Sequence of chain 4.A:
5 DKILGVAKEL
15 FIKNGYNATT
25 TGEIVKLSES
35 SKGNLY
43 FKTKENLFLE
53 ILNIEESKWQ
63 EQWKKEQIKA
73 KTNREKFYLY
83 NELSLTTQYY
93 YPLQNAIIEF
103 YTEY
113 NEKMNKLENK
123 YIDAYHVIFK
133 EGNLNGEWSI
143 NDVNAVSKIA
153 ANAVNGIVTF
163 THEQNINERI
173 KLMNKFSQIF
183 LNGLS

Sequence of chain 4.C:
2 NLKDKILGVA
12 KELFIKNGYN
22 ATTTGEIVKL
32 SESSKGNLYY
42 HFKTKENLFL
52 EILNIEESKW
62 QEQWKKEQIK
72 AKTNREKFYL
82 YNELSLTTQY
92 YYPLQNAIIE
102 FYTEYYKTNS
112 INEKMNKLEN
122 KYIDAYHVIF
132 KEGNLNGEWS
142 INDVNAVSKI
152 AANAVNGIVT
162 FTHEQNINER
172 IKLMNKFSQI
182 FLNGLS

Binding-site contacts:
Ligand atom C22 contacts residue LEU54 of chain 4.C at 3.7 Å (hydrophobic).
Ligand atom C10 contacts residue TRP61 of chain 4.C at 3.8 Å (hydrophobic).
Ligand atom N1 contacts residue TYR103 of chain 4.C at 3.7 Å.
Ligand atom C27 contacts residue TYR103 of chain 4.C at 3.7 Å (hydrophobic).
Ligand atom C19 contacts residue TRP61 of chain 4.C at 3.8 Å (hydrophobic).
Ligand atom C7 contacts residue TYR103 of chain 4.C at 3.3 Å (hydrophobic).
Ligand atom C29 contacts residue TYR93 of chain 4.C at 3.0 Å (hydrophobic).
Ligand atom N4 contacts residue TYR103 of chain 4.C at 3.1 Å.
Ligand atom C8 contacts residue PHE162 of chain 4.A at 3.8 Å (hydrophobic).
Ligand atom C19 contacts residue GLU57 of chain 4.C at 3.7 Å.
Ligand atom C2 contacts residue ILE99 of chain 4.C at 3.9 Å (hydrophobic).
Ligand atom C14 contacts residue THR89 of chain 4.C at 3.8 Å.
Ligand atom C9 contacts residue TYR103 of chain 4.C at 3.4 Å (hydrophobic).
Ligand atom C14 contacts residue TRP61 of chain 4.C at 3.6 Å (hydrophobic).
Ligand atom C27 contacts residue MET116 of chain 4.C at 3.3 Å (hydrophobic).
Ligand atom C13 contacts residue TYR93 of chain 4.C at 3.7 Å (hydrophobic).
Ligand atom N4 contacts residue THR161 of chain 4.A at 3.5 Å (h-bond).
Ligand atom C5 contacts residue PHE162 of chain 4.A at 3.8 Å (hydrophobic).
Ligand atom C13 contacts residue TRP61 of chain 4.C at 3.9 Å (hydrophobic).
Ligand atom C19 contacts residue GLU58 of chain 4.C at 3.7 Å.
Ligand atom C26 contacts residue MET116 of chain 4.C at 3.4 Å (hydrophobic).
Ligand atom C29 contacts residue GLU57 of chain 4.C at 3.2 Å.
Ligand atom C28 contacts residue GLU120 of chain 4.C at 3.9 Å.
Ligand atom C5 contacts residue TYR103 of chain 4.C at 3.7 Å (hydrophobic).
Ligand atom C16 contacts residue GLN90 of chain 4.C at 3.6 Å.
Ligand atom N2 contacts residue TRP61 of chain 4.C at 3.8 Å.
Ligand atom C30 contacts residue TYR103 of chain 4.C at 3.8 Å (hydrophobic).
Ligand atom C12 contacts residue TYR93 of chain 4.C at 3.8 Å (hydrophobic).
Ligand atom C21 contacts residue LEU54 of chain 4.C at 3.7 Å (hydrophobic).
Ligand atom C12 contacts residue TRP61 of chain 4.C at 3.8 Å (hydrophobic).
Ligand atom C8 contacts residue TYR103 of chain 4.C at 3.1 Å (hydrophobic).
Ligand atom C9 contacts residue PHE162 of chain 4.A at 3.7 Å (hydrophobic).
Ligand atom N4 contacts residue ASN97 of chain 4.A at 3.2 Å (h-bond).
Ligand atom C6 contacts residue TYR103 of chain 4.C at 3.6 Å (hydrophobic).
Ligand atom N3 contacts residue GLN90 of chain 4.C at 3.5 Å (h-bond).
Ligand atom C17 contacts residue TYR123 of chain 4.C at 3.7 Å (hydrophobic).
Ligand atom C4 contacts residue TYR103 of chain 4.C at 3.7 Å (hydrophobic).
Ligand atom N3 contacts residue THR89 of chain 4.C at 2.7 Å (h-bond).
Ligand atom C15 contacts residue GLN90 of chain 4.C at 3.6 Å.
Ligand atom C21 contacts residue GLU58 of chain 4.C at 3.8 Å.

A protein and the small-molecule ligand that binds it are described below.
Small molecule (SMILES): Cc1cc(N)c2ccccc2[n+]1CCCCCCCCCC[n+]1c(C)cc(N)c2ccccc21